A protein and the small-molecule ligand that binds it are described below.
Small molecule (SMILES): C[C@H](O)[C@H](N)[C@@H]1O[C@](O)(C(=O)O)C[C@H](O)[C@@H]1N

Sequence of chain 1.N:
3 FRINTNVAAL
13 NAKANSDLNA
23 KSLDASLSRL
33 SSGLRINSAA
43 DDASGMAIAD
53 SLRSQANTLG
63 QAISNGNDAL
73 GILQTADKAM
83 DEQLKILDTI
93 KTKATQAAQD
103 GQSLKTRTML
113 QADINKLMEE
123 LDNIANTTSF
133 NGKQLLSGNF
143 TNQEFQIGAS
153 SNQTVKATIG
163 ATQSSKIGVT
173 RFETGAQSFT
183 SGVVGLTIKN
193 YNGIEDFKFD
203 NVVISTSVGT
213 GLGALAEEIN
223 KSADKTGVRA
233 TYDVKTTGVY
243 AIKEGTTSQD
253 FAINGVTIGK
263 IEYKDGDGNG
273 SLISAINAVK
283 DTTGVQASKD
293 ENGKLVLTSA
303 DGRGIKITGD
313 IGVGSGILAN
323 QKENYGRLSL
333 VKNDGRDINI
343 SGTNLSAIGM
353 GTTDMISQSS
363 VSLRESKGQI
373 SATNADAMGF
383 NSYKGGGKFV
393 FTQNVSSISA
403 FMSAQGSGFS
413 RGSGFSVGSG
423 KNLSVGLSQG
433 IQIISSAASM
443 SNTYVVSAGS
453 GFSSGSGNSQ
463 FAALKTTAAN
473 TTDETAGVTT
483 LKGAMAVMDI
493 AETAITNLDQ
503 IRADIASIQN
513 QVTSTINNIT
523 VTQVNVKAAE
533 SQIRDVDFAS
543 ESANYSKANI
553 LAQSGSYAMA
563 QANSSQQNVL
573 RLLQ

Binding-site contacts:
Ligand atom O1A contacts residue VAL397 of chain 1.N at 3.4 Å (h-bond).
Ligand atom C4 contacts residue SER437 of chain 1.N at 3.4 Å.
Ligand atom C4 contacts residue SER438 of chain 1.N at 3.9 Å.
Ligand atom C7 contacts residue SER437 of chain 1.N at 3.8 Å.
Ligand atom C1 contacts residue VAL397 of chain 1.N at 4.3 Å (hydrophobic).
Ligand atom O6 contacts residue SER437 of chain 1.N at 1.8 Å (h-bond).
Ligand atom C2 contacts residue SER437 of chain 1.N at 1.5 Å.
Ligand atom C3 contacts residue SER437 of chain 1.N at 2.8 Å.
Ligand atom C5 contacts residue SER437 of chain 1.N at 3.6 Å.
Ligand atom O8 contacts residue ASN396 of chain 1.N at 4.2 Å.
Ligand atom C6 contacts residue SER437 of chain 1.N at 2.6 Å.
Ligand atom O1A contacts residue SER398 of chain 1.N at 3.3 Å.
Ligand atom C1 contacts residue SER437 of chain 1.N at 2.4 Å.
Ligand atom O1A contacts residue SER437 of chain 1.N at 2.8 Å (h-bond).
Ligand atom O8 contacts residue SER437 of chain 1.N at 3.4 Å (h-bond).
Ligand atom C5 contacts residue SER438 of chain 1.N at 4.5 Å.
Ligand atom C8 contacts residue SER437 of chain 1.N at 3.9 Å.
Ligand atom O1B contacts residue SER437 of chain 1.N at 3.1 Å.
Ligand atom N5 contacts residue SER437 of chain 1.N at 4.4 Å.